Sequence of chain 1.A:
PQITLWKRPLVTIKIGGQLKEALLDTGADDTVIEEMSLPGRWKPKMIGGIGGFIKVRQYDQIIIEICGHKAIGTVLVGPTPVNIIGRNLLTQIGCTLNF

A protein and the small-molecule ligand that binds it are described below.
Small molecule (SMILES): CC(C)[C@H](N)C(=O)N[C@@H](Cc1ccccc1)C[C@H](O)[C@H](Cc1ccccc1)NC(=O)OCc1cncs1

Binding-site contacts:
Ligand atom O7 contacts residue ASP25 of chain 1.A at 3.5 Å (salt-bridge).
Ligand atom C19 contacts residue GLY48 of chain 1.B at 3.5 Å.
Ligand atom C13 contacts residue ASP25 of chain 1.B at 3.5 Å.
Ligand atom C26 contacts residue ASP25 of chain 1.B at 2.9 Å.
Ligand atom C35 contacts residue ILE84 of chain 1.B at 3.5 Å (hydrophobic).
Ligand atom C4 contacts residue GLY48 of chain 1.A at 3.2 Å.
Ligand atom C68 contacts residue ILE50 of chain 1.A at 3.6 Å (hydrophobic).
Ligand atom O41 contacts residue ALA28 of chain 1.B at 3.4 Å (h-bond).
Ligand atom C50 contacts residue GLY48 of chain 1.B at 3.8 Å.
Ligand atom N20 contacts residue GLY48 of chain 1.B at 2.6 Å (h-bond).
Ligand atom C14 contacts residue ASP25 of chain 1.A at 3.5 Å.
Ligand atom C52 contacts residue PRO81 of chain 1.A at 3.4 Å (hydrophobic).
Ligand atom C6 contacts residue ILE84 of chain 1.A at 3.5 Å (hydrophobic).
Ligand atom C18 contacts residue GLY48 of chain 1.B at 3.7 Å.
Ligand atom C50 contacts residue GLY49 of chain 1.B at 3.6 Å.
Ligand atom C51 contacts residue PRO81 of chain 1.A at 2.3 Å (hydrophobic).
Ligand atom C45 contacts residue VAL82 of chain 1.A at 3.7 Å (hydrophobic).
Ligand atom O61 contacts residue GLY49 of chain 1.B at 3.3 Å.
Ligand atom O41 contacts residue ASP25 of chain 1.A at 3.0 Å (salt-bridge).
Ligand atom C34 contacts residue ILE50 of chain 1.A at 3.6 Å (hydrophobic).
Ligand atom C12 contacts residue ASP25 of chain 1.B at 3.8 Å.
Ligand atom C51 contacts residue ILE50 of chain 1.B at 3.5 Å (hydrophobic).
Ligand atom N11 contacts residue ASP25 of chain 1.A at 3.1 Å (salt-bridge).
Ligand atom C14 contacts residue GLY27 of chain 1.B at 3.5 Å.
Ligand atom C62 contacts residue ALA28 of chain 1.B at 3.7 Å (hydrophobic).
Ligand atom O41 contacts residue GLY27 of chain 1.B at 3.2 Å.
Ligand atom S3 contacts residue GLY48 of chain 1.A at 3.2 Å (h-bond).
Ligand atom C13 contacts residue ASP25 of chain 1.A at 3.7 Å.
Ligand atom C10 contacts residue ASP25 of chain 1.A at 3.7 Å.
Ligand atom C31 contacts residue GLY27 of chain 1.A at 3.6 Å.
Ligand atom O41 contacts residue ASP25 of chain 1.B at 2.7 Å (salt-bridge).
Ligand atom O7 contacts residue ALA28 of chain 1.A at 3.3 Å.
Ligand atom C51 contacts residue GLY49 of chain 1.B at 3.2 Å.
Ligand atom C6 contacts residue ILE50 of chain 1.B at 3.3 Å (hydrophobic).
Ligand atom C64 contacts residue ASP30 of chain 1.B at 3.8 Å.
Ligand atom C48 contacts residue VAL82 of chain 1.A at 3.6 Å (hydrophobic).
Ligand atom C49 contacts residue GLY48 of chain 1.B at 3.6 Å.
Ligand atom O7 contacts residue ILE84 of chain 1.A at 3.6 Å.
Ligand atom C50 contacts residue PRO81 of chain 1.A at 2.5 Å (hydrophobic).
Ligand atom C49 contacts residue PRO81 of chain 1.A at 3.6 Å (hydrophobic).

Sequence of chain 1.B:
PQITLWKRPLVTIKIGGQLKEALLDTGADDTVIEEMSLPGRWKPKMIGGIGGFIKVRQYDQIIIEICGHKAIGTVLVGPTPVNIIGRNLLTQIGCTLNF